Sequence of chain 7.C:
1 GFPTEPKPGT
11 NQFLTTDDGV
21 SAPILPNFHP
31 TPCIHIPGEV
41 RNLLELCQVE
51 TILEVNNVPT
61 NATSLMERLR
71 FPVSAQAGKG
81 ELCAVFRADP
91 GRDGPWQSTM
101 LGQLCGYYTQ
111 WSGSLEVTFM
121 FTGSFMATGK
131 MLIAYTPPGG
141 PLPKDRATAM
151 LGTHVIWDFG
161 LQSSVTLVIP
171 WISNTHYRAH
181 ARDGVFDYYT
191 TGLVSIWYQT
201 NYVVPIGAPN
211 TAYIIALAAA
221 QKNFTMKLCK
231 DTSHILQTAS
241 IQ

Binding-site contacts:
Ligand atom N3A contacts residue ILE113 of chain 6.A at 3.8 Å.
Ligand atom C2A contacts residue TRP203 of chain 6.A at 3.6 Å (hydrophobic).
Ligand atom O1A contacts residue ASN228 of chain 6.A at 3.7 Å.
Ligand atom O1 contacts residue PHE155 of chain 6.A at 3.4 Å.
Ligand atom C6B contacts residue ILE113 of chain 6.A at 4.0 Å (hydrophobic).
Ligand atom C31 contacts residue VAL179 of chain 6.A at 3.3 Å (hydrophobic).
Ligand atom C5B contacts residue ILE111 of chain 6.A at 3.9 Å (hydrophobic).
Ligand atom C4A contacts residue THR114 of chain 6.A at 3.5 Å.
Ligand atom C5A contacts residue ASN228 of chain 6.A at 4.0 Å.
Ligand atom C4B contacts residue ILE113 of chain 6.A at 4.0 Å (hydrophobic).
Ligand atom C2C contacts residue VAL192 of chain 6.A at 3.7 Å (hydrophobic).
Ligand atom C3C contacts residue PHE135 of chain 6.A at 3.8 Å (hydrophobic).
Ligand atom C5C contacts residue ILE111 of chain 6.A at 3.8 Å (hydrophobic).
Ligand atom C5 contacts residue PHE155 of chain 6.A at 3.9 Å (hydrophobic).
Ligand atom C4C contacts residue PHE135 of chain 6.A at 3.8 Å (hydrophobic).
Ligand atom C5B contacts residue ILE113 of chain 6.A at 3.5 Å (hydrophobic).
Ligand atom C31 contacts residue ILE24 of chain 6.C at 3.6 Å (hydrophobic).
Ligand atom C31 contacts residue PRO177 of chain 6.A at 3.9 Å (hydrophobic).
Ligand atom C4A contacts residue ASP112 of chain 6.A at 2.6 Å.
Ligand atom C2A contacts residue ASP112 of chain 6.A at 3.8 Å.
Ligand atom O1B contacts residue TYR201 of chain 6.A at 3.4 Å.
Ligand atom C5A contacts residue ASP112 of chain 6.A at 4.0 Å.
Ligand atom C4C contacts residue VAL192 of chain 6.A at 3.5 Å (hydrophobic).
Ligand atom O1A contacts residue TRP203 of chain 6.A at 3.3 Å.
Ligand atom C5 contacts residue PHE233 of chain 6.A at 4.0 Å (hydrophobic).
Ligand atom N3A contacts residue THR114 of chain 6.A at 4.0 Å.
Ligand atom C5C contacts residue PHE135 of chain 6.A at 3.5 Å (hydrophobic).
Ligand atom O1 contacts residue PHE233 of chain 6.A at 3.1 Å.
Ligand atom C2B contacts residue TYR201 of chain 6.A at 3.5 Å (hydrophobic).
Ligand atom N2 contacts residue PHE233 of chain 6.A at 3.7 Å.
Ligand atom C6C contacts residue TYR201 of chain 6.A at 3.9 Å (hydrophobic).
Ligand atom C4 contacts residue ILE24 of chain 6.C at 4.0 Å (hydrophobic).
Ligand atom C2C contacts residue PHE155 of chain 6.A at 3.9 Å (hydrophobic).
Ligand atom C3B contacts residue TRP203 of chain 6.A at 3.1 Å (hydrophobic).
Ligand atom C2B contacts residue TRP203 of chain 6.A at 4.0 Å (hydrophobic).
Ligand atom C3B contacts residue ASN228 of chain 6.A at 4.0 Å.
Ligand atom C5B contacts residue ASP112 of chain 6.A at 4.0 Å.
Ligand atom N3A contacts residue ASP112 of chain 6.A at 2.5 Å (salt-bridge).
Ligand atom C4B contacts residue TRP203 of chain 6.A at 3.5 Å (hydrophobic).
Ligand atom N2 contacts residue PHE155 of chain 6.A at 3.5 Å.

Sequence of chain 6.C:
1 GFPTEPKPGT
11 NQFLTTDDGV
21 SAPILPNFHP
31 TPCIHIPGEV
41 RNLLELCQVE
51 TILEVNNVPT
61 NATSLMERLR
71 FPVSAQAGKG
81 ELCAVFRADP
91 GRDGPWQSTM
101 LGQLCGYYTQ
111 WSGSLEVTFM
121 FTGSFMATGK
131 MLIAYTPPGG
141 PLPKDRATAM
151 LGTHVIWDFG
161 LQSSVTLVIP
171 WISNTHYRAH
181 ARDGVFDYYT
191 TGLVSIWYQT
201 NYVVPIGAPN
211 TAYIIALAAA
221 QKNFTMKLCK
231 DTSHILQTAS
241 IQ

Sequence of chain 6.A:
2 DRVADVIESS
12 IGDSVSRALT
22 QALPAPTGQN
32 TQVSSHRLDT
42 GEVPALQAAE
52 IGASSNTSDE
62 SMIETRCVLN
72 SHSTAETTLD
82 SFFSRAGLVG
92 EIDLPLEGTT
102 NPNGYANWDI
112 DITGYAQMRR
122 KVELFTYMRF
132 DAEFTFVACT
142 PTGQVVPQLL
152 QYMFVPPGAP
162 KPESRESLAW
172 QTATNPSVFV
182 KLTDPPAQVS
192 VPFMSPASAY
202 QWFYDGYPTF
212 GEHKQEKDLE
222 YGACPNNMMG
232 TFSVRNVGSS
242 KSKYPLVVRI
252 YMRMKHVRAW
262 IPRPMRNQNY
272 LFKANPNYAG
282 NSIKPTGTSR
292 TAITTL

A protein and the small-molecule ligand that binds it are described below.
Small molecule (SMILES): Cc1cc(CCCCCCCOc2ccc(C3=NCCO3)cc2)on1